The small molecule below binds the protein below.
Small molecule (SMILES): CCCCC/C=C\[C@H](C)/C=C\C/C=C\C/C=C\CCCC(=O)O

Binding-site contacts:
Ligand atom C15 contacts residue LEU500 of chain 1.B at 4.0 Å (hydrophobic).
Ligand atom O21 contacts residue SER499 of chain 1.B at 2.7 Å (h-bond).
Ligand atom C19 contacts residue SER499 of chain 1.B at 3.3 Å.
Ligand atom C20 contacts residue PHE174 of chain 1.B at 4.0 Å (hydrophobic).
Ligand atom C18 contacts residue LEU86 of chain 1.B at 3.2 Å (hydrophobic).
Ligand atom C11 contacts residue TYR354 of chain 1.B at 4.0 Å (hydrophobic).
Ligand atom C02 contacts residue VAL492 of chain 1.B at 4.0 Å (hydrophobic).
Ligand atom C13 contacts residue TYR317 of chain 1.B at 3.8 Å (hydrophobic).
Ligand atom C08 contacts residue VAL318 of chain 1.B at 3.8 Å (hydrophobic).
Ligand atom O22 contacts residue PHE350 of chain 1.B at 4.0 Å.
Ligand atom C17 contacts residue MET82 of chain 1.B at 3.9 Å (hydrophobic).
Ligand atom C19 contacts residue TYR317 of chain 1.B at 3.8 Å (hydrophobic).
Ligand atom C17 contacts residue ILE314 of chain 1.B at 3.7 Å (hydrophobic).
Ligand atom C23 contacts residue LEU328 of chain 1.B at 3.9 Å (hydrophobic).
Ligand atom C09 contacts residue ALA496 of chain 1.B at 3.5 Å (hydrophobic).
Ligand atom C16 contacts residue LEU503 of chain 1.B at 4.0 Å (hydrophobic).
Ligand atom C13 contacts residue TYR354 of chain 1.B at 3.0 Å (hydrophobic).
Ligand atom C02 contacts residue GLY495 of chain 1.B at 3.7 Å.
Ligand atom C20 contacts residue TYR354 of chain 1.B at 3.5 Å (hydrophobic).
Ligand atom C18 contacts residue MET82 of chain 1.B at 3.7 Å (hydrophobic).
Ligand atom C12 contacts residue SER499 of chain 1.B at 4.0 Å.
Ligand atom C01 contacts residue TRP356 of chain 1.B at 4.0 Å (hydrophobic).
Ligand atom C02 contacts residue ALA496 of chain 1.B at 3.7 Å (hydrophobic).
Ligand atom C06 contacts residue VAL492 of chain 1.B at 3.7 Å (hydrophobic).
Ligand atom C01 contacts residue GLY495 of chain 1.B at 3.6 Å.
Ligand atom C18 contacts residue ILE314 of chain 1.B at 3.6 Å (hydrophobic).
Ligand atom O21 contacts residue LEU503 of chain 1.B at 3.9 Å.
Ligand atom O21 contacts residue PHE174 of chain 1.B at 4.0 Å.
Ligand atom C20 contacts residue SER499 of chain 1.B at 3.3 Å.
Ligand atom C11 contacts residue TRP356 of chain 1.B at 3.9 Å (hydrophobic).
Ligand atom C19 contacts residue VAL318 of chain 1.B at 3.6 Å (hydrophobic).
Ligand atom C19 contacts residue TYR354 of chain 1.B at 3.6 Å (hydrophobic).
Ligand atom O22 contacts residue PHE174 of chain 1.B at 3.6 Å.
Ligand atom C23 contacts residue VAL318 of chain 1.B at 3.7 Å (hydrophobic).
Ligand atom C23 contacts residue TYR324 of chain 1.B at 4.0 Å (hydrophobic).
Ligand atom C10 contacts residue ALA496 of chain 1.B at 3.6 Å (hydrophobic).
Ligand atom O22 contacts residue TYR354 of chain 1.B at 2.6 Å (h-bond).
Ligand atom C02 contacts residue MET491 of chain 1.B at 3.9 Å (hydrophobic).
Ligand atom C18 contacts residue MET504 of chain 1.B at 4.0 Å (hydrophobic).
Ligand atom C07 contacts residue TYR324 of chain 1.B at 3.8 Å (hydrophobic).

Sequence of chain 1.B:
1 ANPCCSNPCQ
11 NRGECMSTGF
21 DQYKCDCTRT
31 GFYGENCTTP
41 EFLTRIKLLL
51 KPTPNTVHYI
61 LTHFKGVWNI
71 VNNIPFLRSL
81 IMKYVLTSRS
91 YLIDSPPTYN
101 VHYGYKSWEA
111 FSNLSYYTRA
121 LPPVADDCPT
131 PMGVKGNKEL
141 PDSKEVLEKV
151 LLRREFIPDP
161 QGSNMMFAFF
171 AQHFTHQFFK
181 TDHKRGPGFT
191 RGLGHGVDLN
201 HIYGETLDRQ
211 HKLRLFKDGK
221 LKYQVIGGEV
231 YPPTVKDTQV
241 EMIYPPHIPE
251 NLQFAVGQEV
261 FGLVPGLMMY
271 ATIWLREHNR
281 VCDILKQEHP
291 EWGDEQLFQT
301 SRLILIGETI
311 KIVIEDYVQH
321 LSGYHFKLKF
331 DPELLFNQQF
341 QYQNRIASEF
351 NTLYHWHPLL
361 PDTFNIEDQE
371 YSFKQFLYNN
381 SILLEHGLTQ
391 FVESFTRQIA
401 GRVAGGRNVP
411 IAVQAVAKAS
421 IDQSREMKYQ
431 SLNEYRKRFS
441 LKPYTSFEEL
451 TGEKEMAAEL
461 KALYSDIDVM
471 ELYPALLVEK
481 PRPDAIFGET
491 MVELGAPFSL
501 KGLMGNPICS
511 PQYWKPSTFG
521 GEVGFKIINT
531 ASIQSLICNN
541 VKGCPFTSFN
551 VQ